Sequence of chain 1.A:
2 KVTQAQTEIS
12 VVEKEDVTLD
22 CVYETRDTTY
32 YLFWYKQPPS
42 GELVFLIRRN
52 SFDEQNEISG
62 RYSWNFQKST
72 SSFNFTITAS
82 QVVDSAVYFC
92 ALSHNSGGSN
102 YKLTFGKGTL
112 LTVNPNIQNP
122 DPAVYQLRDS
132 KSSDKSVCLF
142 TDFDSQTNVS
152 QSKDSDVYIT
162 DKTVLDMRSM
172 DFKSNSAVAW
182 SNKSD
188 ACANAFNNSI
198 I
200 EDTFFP

The protein below binds the small molecule below.
Small molecule (SMILES): CC[C@H](C)[C@H](N)C(=O)N1CCC[C@H]1C(=O)N[C@@H](CC(C)C)C(=O)N[C@H](C(=O)N[C@@H](CCC(=O)O)C(=O)N[C@@H](CCC(=O)O)C(=O)N[C@@H](C)C(=O)N[C@@H](CCC(=O)O)C(=O)N[C@H](C=O)CC(C)C)[C@@H](C)O

Sequence of chain 1.C:
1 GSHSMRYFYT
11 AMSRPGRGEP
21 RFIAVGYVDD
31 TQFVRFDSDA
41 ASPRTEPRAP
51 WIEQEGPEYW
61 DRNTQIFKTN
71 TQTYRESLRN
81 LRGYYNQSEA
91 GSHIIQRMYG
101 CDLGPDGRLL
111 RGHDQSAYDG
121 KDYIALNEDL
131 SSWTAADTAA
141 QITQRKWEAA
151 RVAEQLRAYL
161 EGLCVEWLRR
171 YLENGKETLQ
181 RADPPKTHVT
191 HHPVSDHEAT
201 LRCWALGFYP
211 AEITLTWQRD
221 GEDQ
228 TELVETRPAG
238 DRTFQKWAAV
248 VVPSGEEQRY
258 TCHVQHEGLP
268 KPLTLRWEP

Binding-site contacts:
Ligand atom CG2 contacts residue ASN96 of chain 1.A at 3.3 Å.
Ligand atom C contacts residue TYR84 of chain 1.C at 3.3 Å (hydrophobic).
Ligand atom CD1 contacts residue SER77 of chain 1.C at 3.4 Å.
Ligand atom O contacts residue TYR159 of chain 1.C at 3.1 Å (h-bond).
Ligand atom O contacts residue GLN155 of chain 1.C at 2.5 Å (h-bond).
Ligand atom CD2 contacts residue ARG97 of chain 1.C at 3.5 Å.
Ligand atom OG1 contacts residue TYR102 of chain 1.A at 3.0 Å (h-bond).
Ligand atom OE2 contacts residue ARG97 of chain 1.C at 2.8 Å (salt-bridge).
Ligand atom N contacts residue TYR7 of chain 1.C at 3.3 Å (h-bond).
Ligand atom O contacts residue ASN80 of chain 1.C at 2.9 Å (h-bond).
Ligand atom O contacts residue TYR7 of chain 1.C at 3.3 Å (h-bond).
Ligand atom N contacts residue ARG95 of chain 1.B at 3.2 Å (salt-bridge).
Ligand atom OE2 contacts residue ARG50 of chain 1.B at 2.7 Å (salt-bridge).
Ligand atom N contacts residue SER77 of chain 1.C at 2.9 Å (h-bond).
Ligand atom OE2 contacts residue TYR9 of chain 1.C at 3.0 Å.
Ligand atom C contacts residue GLN155 of chain 1.C at 3.4 Å.
Ligand atom O contacts residue ILE66 of chain 1.C at 3.4 Å.
Ligand atom CD contacts residue ARG97 of chain 1.C at 3.3 Å.
Ligand atom O contacts residue TRP147 of chain 1.C at 2.9 Å (h-bond).
Ligand atom O contacts residue THR73 of chain 1.C at 3.2 Å.
Ligand atom CD contacts residue ARG50 of chain 1.B at 3.0 Å.
Ligand atom CB contacts residue TYR9 of chain 1.C at 3.3 Å (hydrophobic).
Ligand atom CD contacts residue TYR102 of chain 1.A at 3.4 Å (hydrophobic).
Ligand atom OE1 contacts residue ARG50 of chain 1.B at 2.8 Å (salt-bridge).
Ligand atom OE2 contacts residue TYR102 of chain 1.A at 2.9 Å (h-bond).
Ligand atom CB contacts residue TRP147 of chain 1.C at 3.5 Å (hydrophobic).
Ligand atom N contacts residue TYR99 of chain 1.C at 2.8 Å (h-bond).
Ligand atom OE2 contacts residue ASN29 of chain 1.B at 2.9 Å (h-bond).
Ligand atom CG contacts residue ASN70 of chain 1.C at 3.2 Å.
Ligand atom CD1 contacts residue TRP167 of chain 1.C at 3.4 Å (hydrophobic).
Ligand atom CD1 contacts residue TYR159 of chain 1.C at 3.4 Å (hydrophobic).
Ligand atom CD contacts residue ASN63 of chain 1.C at 3.2 Å.
Ligand atom CB contacts residue TYR102 of chain 1.A at 3.3 Å (hydrophobic).
Ligand atom C contacts residue ASN80 of chain 1.C at 3.3 Å.
Ligand atom C contacts residue TYR7 of chain 1.C at 3.2 Å (hydrophobic).
Ligand atom O contacts residue LYS146 of chain 1.C at 3.0 Å (salt-bridge).
Ligand atom CA contacts residue TYR99 of chain 1.C at 3.4 Å (hydrophobic).
Ligand atom N contacts residue TYR171 of chain 1.C at 3.0 Å (h-bond).
Ligand atom O contacts residue TYR84 of chain 1.C at 2.7 Å (h-bond).
Ligand atom CB contacts residue TYR99 of chain 1.C at 3.3 Å (hydrophobic).

Sequence of chain 1.B:
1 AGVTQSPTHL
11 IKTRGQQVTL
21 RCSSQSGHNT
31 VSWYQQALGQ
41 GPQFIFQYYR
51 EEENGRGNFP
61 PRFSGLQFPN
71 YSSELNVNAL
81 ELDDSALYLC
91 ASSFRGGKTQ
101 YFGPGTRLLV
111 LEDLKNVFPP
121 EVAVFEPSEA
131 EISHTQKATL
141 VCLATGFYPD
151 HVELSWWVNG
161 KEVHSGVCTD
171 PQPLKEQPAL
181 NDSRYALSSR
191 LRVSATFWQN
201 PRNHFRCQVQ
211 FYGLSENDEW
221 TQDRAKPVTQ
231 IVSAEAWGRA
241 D